Sequence of chain 6.E:
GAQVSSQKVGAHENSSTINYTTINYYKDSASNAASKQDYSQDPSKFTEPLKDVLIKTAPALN

A protein and the small-molecule ligand that binds it are described below.
Small molecule (SMILES): CC[C@H](C)[C@H](N)C(=O)N[C@@H](CO)C(=O)N[C@@H](CCC(=O)O)C(=O)N[C@H](C=O)C(C)C

Binding-site contacts:
Ligand atom CG2 contacts residue SER5 of chain 6.E at 3.7 Å.
Ligand atom OG contacts residue GLN3 of chain 6.E at 3.3 Å (h-bond).
Ligand atom C contacts residue ALA2 of chain 6.E at 4.3 Å (hydrophobic).
Ligand atom C contacts residue VAL4 of chain 6.E at 3.6 Å (hydrophobic).
Ligand atom OE2 contacts residue VAL4 of chain 6.E at 3.6 Å.
Ligand atom CG1 contacts residue GLN3 of chain 6.E at 4.1 Å.
Ligand atom N contacts residue VAL4 of chain 6.E at 3.0 Å (h-bond).
Ligand atom O contacts residue VAL4 of chain 6.E at 3.8 Å.
Ligand atom CG2 contacts residue VAL4 of chain 6.E at 3.8 Å (hydrophobic).
Ligand atom CB contacts residue ALA2 of chain 6.E at 4.3 Å (hydrophobic).
Ligand atom OE1 contacts residue VAL4 of chain 6.E at 3.5 Å.
Ligand atom CB contacts residue VAL4 of chain 6.E at 4.5 Å (hydrophobic).
Ligand atom O contacts residue GLN3 of chain 6.E at 3.1 Å (h-bond).
Ligand atom N contacts residue ALA2 of chain 6.E at 3.0 Å (h-bond).
Ligand atom C contacts residue GLN3 of chain 6.E at 3.9 Å.
Ligand atom CB contacts residue VAL4 of chain 6.E at 4.3 Å (hydrophobic).
Ligand atom C contacts residue VAL4 of chain 6.E at 4.0 Å (hydrophobic).
Ligand atom O contacts residue VAL4 of chain 6.E at 2.9 Å (h-bond).
Ligand atom O contacts residue ALA2 of chain 6.E at 3.9 Å.
Ligand atom CB contacts residue GLN3 of chain 6.E at 3.4 Å.
Ligand atom OE1 contacts residue ASN25 of chain 6.E at 4.4 Å.
Ligand atom CA contacts residue VAL4 of chain 6.E at 4.0 Å (hydrophobic).
Ligand atom O contacts residue SER5 of chain 6.E at 3.8 Å.
Ligand atom CA contacts residue ALA2 of chain 6.E at 3.5 Å (hydrophobic).
Ligand atom CD contacts residue VAL4 of chain 6.E at 3.8 Å (hydrophobic).
Ligand atom CA contacts residue ALA2 of chain 6.E at 4.0 Å (hydrophobic).
Ligand atom C contacts residue VAL4 of chain 6.E at 4.2 Å (hydrophobic).
Ligand atom O contacts residue SER6 of chain 6.E at 4.1 Å.
Ligand atom CB contacts residue GLN3 of chain 6.E at 4.4 Å.
Ligand atom CA contacts residue VAL4 of chain 6.E at 3.5 Å (hydrophobic).
Ligand atom CA contacts residue GLN3 of chain 6.E at 4.2 Å.
Ligand atom C contacts residue ALA2 of chain 6.E at 3.7 Å (hydrophobic).
Ligand atom CB contacts residue ALA2 of chain 6.E at 3.4 Å (hydrophobic).
Ligand atom CG2 contacts residue ALA2 of chain 6.E at 4.0 Å (hydrophobic).
Ligand atom CG2 contacts residue GLN3 of chain 6.E at 3.4 Å.